Sequence of chain 2.M:
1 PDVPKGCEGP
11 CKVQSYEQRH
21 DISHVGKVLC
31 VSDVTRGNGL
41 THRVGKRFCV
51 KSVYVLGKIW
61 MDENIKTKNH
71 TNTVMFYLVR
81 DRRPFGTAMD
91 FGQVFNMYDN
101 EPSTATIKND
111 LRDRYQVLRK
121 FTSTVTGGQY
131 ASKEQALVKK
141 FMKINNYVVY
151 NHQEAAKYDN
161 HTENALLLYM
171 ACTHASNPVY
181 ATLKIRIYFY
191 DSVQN

Binding-site contacts:
Ligand atom C2' contacts residue TYR188 of chain 2.O at 3.0 Å (hydrophobic).
Ligand atom C5 contacts residue PHE141 of chain 2.O at 3.4 Å (hydrophobic).
Ligand atom O5' contacts residue ARG112 of chain 2.M at 3.3 Å.
Ligand atom OP2 contacts residue ARG186 of chain 2.O at 3.0 Å (salt-bridge).
Ligand atom O3' contacts residue ARG82 of chain 2.M at 3.5 Å (salt-bridge).
Ligand atom OP1 contacts residue ARG112 of chain 2.M at 2.8 Å (salt-bridge).
Ligand atom C5' contacts residue ARG82 of chain 2.M at 3.5 Å.
Ligand atom O3' contacts residue TYR188 of chain 2.O at 3.0 Å (h-bond).
Ligand atom N6 contacts residue PHE141 of chain 2.O at 3.4 Å.
Ligand atom OP2 contacts residue ASN195 of chain 1.I at 2.9 Å (h-bond).
Ligand atom OP2 contacts residue TYR188 of chain 2.O at 2.7 Å (h-bond).
Ligand atom OP1 contacts residue ARG47 of chain 1.I at 3.3 Å (salt-bridge).
Ligand atom C2' contacts residue ASN195 of chain 1.I at 3.6 Å.
Ligand atom O4' contacts residue GLN116 of chain 2.M at 3.6 Å.
Ligand atom C4 contacts residue PHE141 of chain 2.O at 3.5 Å (hydrophobic).
Ligand atom OP1 contacts residue ARG119 of chain 2.M at 3.6 Å.
Ligand atom N7 contacts residue PHE141 of chain 2.O at 3.5 Å.
Ligand atom OP1 contacts residue ARG82 of chain 2.M at 3.1 Å (salt-bridge).
Ligand atom O4' contacts residue ARG80 of chain 2.M at 3.2 Å (salt-bridge).
Ligand atom C5' contacts residue ARG112 of chain 2.M at 3.6 Å.
Ligand atom P contacts residue TYR188 of chain 2.O at 3.4 Å.
Ligand atom N1 contacts residue PHE141 of chain 2.O at 3.5 Å.
Ligand atom C2' contacts residue CYS11 of chain 2.O at 3.5 Å (hydrophobic).
Ligand atom OP2 contacts residue ASN195 of chain 1.I at 3.4 Å (h-bond).
Ligand atom OP1 contacts residue VAL117 of chain 2.M at 3.4 Å.
Ligand atom N4 contacts residue LYS51 of chain 2.O at 3.5 Å.
Ligand atom O3' contacts residue ASN195 of chain 1.I at 3.4 Å (h-bond).
Ligand atom OP1 contacts residue LYS120 of chain 2.M at 3.0 Å (salt-bridge).
Ligand atom C5' contacts residue ARG80 of chain 2.M at 3.4 Å.
Ligand atom C6 contacts residue PHE141 of chain 2.O at 3.4 Å (hydrophobic).
Ligand atom OP2 contacts residue LYS120 of chain 2.M at 2.9 Å (salt-bridge).
Ligand atom C3' contacts residue TYR188 of chain 2.O at 3.2 Å (hydrophobic).
Ligand atom OP1 contacts residue GLU163 of chain 1.I at 3.5 Å (salt-bridge).
Ligand atom C4' contacts residue ARG80 of chain 2.M at 3.5 Å.
Ligand atom C5' contacts residue ARG47 of chain 1.I at 3.6 Å.
Ligand atom O2 contacts residue TYR188 of chain 2.O at 3.2 Å.
Ligand atom OP2 contacts residue TYR54 of chain 2.O at 2.9 Å (h-bond).
Ligand atom C6 contacts residue CYS11 of chain 2.O at 3.6 Å (hydrophobic).
Ligand atom O3' contacts residue ARG47 of chain 1.I at 3.4 Å (salt-bridge).
Ligand atom OP1 contacts residue ASP113 of chain 2.M at 2.9 Å (salt-bridge).

Sequence of chain 1.I:
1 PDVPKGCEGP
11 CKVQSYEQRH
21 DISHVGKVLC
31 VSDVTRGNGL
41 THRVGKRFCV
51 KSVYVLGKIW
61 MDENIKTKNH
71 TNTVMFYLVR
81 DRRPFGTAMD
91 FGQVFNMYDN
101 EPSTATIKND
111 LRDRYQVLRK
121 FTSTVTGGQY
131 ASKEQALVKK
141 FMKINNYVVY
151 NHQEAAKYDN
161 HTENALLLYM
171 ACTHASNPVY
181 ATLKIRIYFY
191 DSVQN

Sequence of chain 2.O:
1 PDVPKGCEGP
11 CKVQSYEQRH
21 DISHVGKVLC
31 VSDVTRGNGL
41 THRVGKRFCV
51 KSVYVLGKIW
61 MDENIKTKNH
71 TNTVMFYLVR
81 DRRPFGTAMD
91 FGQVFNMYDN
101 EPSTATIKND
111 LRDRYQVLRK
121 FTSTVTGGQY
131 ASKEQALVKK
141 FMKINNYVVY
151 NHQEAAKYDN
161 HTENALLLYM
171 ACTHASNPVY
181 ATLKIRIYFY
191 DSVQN

The small molecule below binds the protein below.
Small molecule (SMILES): Nc1ccn([C@H]2C[C@H](O[P](=O)(O)OC[C@H]3O[C@@H](n4cnc5c(N)ncnc54)C[C@@H]3O[P](=O)(O)OC[C@H]3O[C@@H](n4cnc5c(N)ncnc54)C[C@@H]3O[P](=O)(O)OC[C@H]3O[C@@H](n4ccc(N)nc4=O)C[C@@H]3O[P](=O)(O)OC[C@H]3O[C@@H](n4ccc(N)nc4=O)C[C@@H]3O[P](=O)(O)OC[C@H]3O[C@@H](n4cnc5c(N)ncnc54)C[C@@H]3O[P](=O)(O)OC[C@H]3O[C@@H](n4ccc(N)nc4=O)C[C@@H]3O)[C@@H](COP(=O)=O)O2)c(=O)n1